The small molecule below binds the protein below.
Small molecule (SMILES): OC[C@H]1O[C@H](O)[C@H](O)[C@@H](O)[C@@H]1O

Sequence of chain 1.N:
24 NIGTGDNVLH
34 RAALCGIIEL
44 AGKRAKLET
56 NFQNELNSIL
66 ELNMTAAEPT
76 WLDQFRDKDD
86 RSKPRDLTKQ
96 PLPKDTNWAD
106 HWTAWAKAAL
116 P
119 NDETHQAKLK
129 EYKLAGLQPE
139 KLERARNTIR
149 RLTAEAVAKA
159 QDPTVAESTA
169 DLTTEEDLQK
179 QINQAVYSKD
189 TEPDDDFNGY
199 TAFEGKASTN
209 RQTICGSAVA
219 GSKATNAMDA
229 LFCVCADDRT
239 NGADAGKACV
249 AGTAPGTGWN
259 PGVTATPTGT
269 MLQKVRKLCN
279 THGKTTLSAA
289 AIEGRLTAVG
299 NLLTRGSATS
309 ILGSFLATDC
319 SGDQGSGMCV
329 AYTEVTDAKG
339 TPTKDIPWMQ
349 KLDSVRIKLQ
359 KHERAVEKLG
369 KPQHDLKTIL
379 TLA

Binding-site contacts:
Ligand atom C5 contacts residue ASP321 of chain 1.N at 3.7 Å.
Ligand atom C2 contacts residue THR316 of chain 1.N at 3.4 Å.
Ligand atom O5 contacts residue THR316 of chain 1.N at 3.3 Å (h-bond).
Ligand atom C1 contacts residue ASP317 of chain 1.N at 3.4 Å.
Ligand atom O2 contacts residue THR316 of chain 1.N at 4.2 Å.
Ligand atom O2 contacts residue SER324 of chain 1.N at 3.1 Å (h-bond).
Ligand atom O5 contacts residue GLY323 of chain 1.N at 3.8 Å.
Ligand atom C1 contacts residue SER324 of chain 1.N at 1.4 Å.
Ligand atom C1 contacts residue SER319 of chain 1.N at 3.8 Å.
Ligand atom C2 contacts residue ASP317 of chain 1.N at 3.4 Å.
Ligand atom O2 contacts residue SER319 of chain 1.N at 3.1 Å (h-bond).
Ligand atom C2 contacts residue SER324 of chain 1.N at 2.6 Å.
Ligand atom O5 contacts residue ALA315 of chain 1.N at 3.7 Å.
Ligand atom O4 contacts residue ASP321 of chain 1.N at 4.0 Å.
Ligand atom O5 contacts residue SER324 of chain 1.N at 2.1 Å (h-bond).
Ligand atom C6 contacts residue GLY323 of chain 1.N at 4.0 Å.
Ligand atom O6 contacts residue ALA315 of chain 1.N at 3.7 Å.
Ligand atom C3 contacts residue ASP321 of chain 1.N at 4.1 Å.
Ligand atom C6 contacts residue SER324 of chain 1.N at 4.0 Å.
Ligand atom C4 contacts residue ASP321 of chain 1.N at 4.2 Å.
Ligand atom C5 contacts residue SER324 of chain 1.N at 2.7 Å.
Ligand atom O6 contacts residue GLY323 of chain 1.N at 2.8 Å (h-bond).
Ligand atom C1 contacts residue THR316 of chain 1.N at 3.3 Å.
Ligand atom C2 contacts residue SER319 of chain 1.N at 4.0 Å.
Ligand atom O2 contacts residue ASP317 of chain 1.N at 2.7 Å (salt-bridge).
Ligand atom C4 contacts residue SER324 of chain 1.N at 3.6 Å.
Ligand atom C3 contacts residue SER324 of chain 1.N at 3.2 Å.
Ligand atom O6 contacts residue SER324 of chain 1.N at 4.0 Å.
Ligand atom C1 contacts residue GLY323 of chain 1.N at 4.5 Å.
Ligand atom C6 contacts residue ALA315 of chain 1.N at 4.2 Å (hydrophobic).
Ligand atom O2 contacts residue GLN210 of chain 1.N at 3.5 Å (h-bond).
Ligand atom C1 contacts residue ASP321 of chain 1.N at 4.4 Å.
Ligand atom C5 contacts residue GLY323 of chain 1.N at 4.2 Å.